Sequence of chain 1.A:
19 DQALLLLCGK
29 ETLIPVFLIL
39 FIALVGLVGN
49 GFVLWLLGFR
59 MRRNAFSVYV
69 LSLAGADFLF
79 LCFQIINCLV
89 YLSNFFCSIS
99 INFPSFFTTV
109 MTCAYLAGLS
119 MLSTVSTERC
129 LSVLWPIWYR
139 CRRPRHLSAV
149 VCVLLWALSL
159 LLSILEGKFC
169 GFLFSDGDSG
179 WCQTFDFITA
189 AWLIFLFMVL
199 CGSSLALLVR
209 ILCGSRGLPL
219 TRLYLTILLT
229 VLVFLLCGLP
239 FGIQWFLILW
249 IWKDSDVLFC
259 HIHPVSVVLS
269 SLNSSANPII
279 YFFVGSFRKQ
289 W

Binding-site contacts:
Ligand atom C19 contacts residue VAL66 of chain 1.A at 3.8 Å (hydrophobic).
Ligand atom C18 contacts residue TRP154 of chain 1.A at 3.4 Å (hydrophobic).
Ligand atom C21 contacts residue TRP154 of chain 1.A at 3.8 Å (hydrophobic).
Ligand atom C20 contacts residue TRP154 of chain 1.A at 4.4 Å (hydrophobic).
Ligand atom C19 contacts residue CYS150 of chain 1.A at 3.9 Å (hydrophobic).
Ligand atom C22 contacts residue TRP154 of chain 1.A at 3.7 Å (hydrophobic).
Ligand atom C18 contacts residue SER70 of chain 1.A at 4.3 Å.
Ligand atom C2 contacts residue ALA147 of chain 1.A at 3.8 Å (hydrophobic).
Ligand atom C19 contacts residue ALA147 of chain 1.A at 4.5 Å (hydrophobic).
Ligand atom C16 contacts residue TRP154 of chain 1.A at 4.5 Å (hydrophobic).
Ligand atom C4 contacts residue VAL66 of chain 1.A at 3.9 Å (hydrophobic).
Ligand atom C6 contacts residue LEU69 of chain 1.A at 3.9 Å (hydrophobic).
Ligand atom C27 contacts residue ALA155 of chain 1.A at 3.8 Å (hydrophobic).
Ligand atom C27 contacts residue LEU158 of chain 1.A at 3.8 Å (hydrophobic).
Ligand atom C26 contacts residue ALA155 of chain 1.A at 4.3 Å (hydrophobic).
Ligand atom C7 contacts residue LEU69 of chain 1.A at 4.4 Å (hydrophobic).
Ligand atom C11 contacts residue VAL151 of chain 1.A at 3.8 Å (hydrophobic).
Ligand atom C27 contacts residue TRP154 of chain 1.A at 4.0 Å (hydrophobic).
Ligand atom C24 contacts residue TRP154 of chain 1.A at 4.3 Å (hydrophobic).
Ligand atom C26 contacts residue VAL151 of chain 1.A at 4.5 Å (hydrophobic).
Ligand atom C5 contacts residue VAL66 of chain 1.A at 4.4 Å (hydrophobic).

This protein binds this small molecule.
Small molecule (SMILES): CC(C)CCC[C@@H](C)[C@H]1CC[C@H]2[C@@H]3CC=C4C[C@@H](O)CC[C@]4(C)[C@H]3CC[C@]12C